A small-molecule ligand and the protein it binds are described below.
Small molecule (SMILES): C[C@H](O)CC(=O)O

Binding-site contacts:
Ligand atom CA contacts residue NAD1 of chain 1.H at 3.9 Å.
Ligand atom CB contacts residue NAD1 of chain 1.H at 3.6 Å.
Ligand atom OA contacts residue TRP187 of chain 1.B at 3.8 Å.
Ligand atom OA contacts residue LYS152 of chain 1.B at 3.1 Å (salt-bridge).
Ligand atom C contacts residue GLN196 of chain 1.B at 3.9 Å.
Ligand atom OG1 contacts residue PRO185 of chain 1.B at 4.5 Å.
Ligand atom OG1 contacts residue TYR155 of chain 1.B at 2.6 Å (h-bond).
Ligand atom CG2 contacts residue GLY186 of chain 1.B at 4.3 Å.
Ligand atom C contacts residue TRP187 of chain 1.B at 3.8 Å (hydrophobic).
Ligand atom C contacts residue LYS152 of chain 1.B at 3.2 Å.
Ligand atom CG2 contacts residue HIS144 of chain 1.B at 4.2 Å.
Ligand atom OB contacts residue GLN94 of chain 1.B at 3.2 Å (h-bond).
Ligand atom CB contacts residue HIS144 of chain 1.B at 3.6 Å.
Ligand atom C contacts residue LEU192 of chain 1.B at 4.3 Å (hydrophobic).
Ligand atom CG2 contacts residue SER142 of chain 1.B at 3.8 Å.
Ligand atom OB contacts residue HIS144 of chain 1.B at 3.0 Å (h-bond).
Ligand atom OB contacts residue TRP187 of chain 1.B at 4.2 Å.
Ligand atom CG2 contacts residue TRP187 of chain 1.B at 3.9 Å (hydrophobic).
Ligand atom CA contacts residue LEU192 of chain 1.B at 4.0 Å (hydrophobic).
Ligand atom CA contacts residue TRP187 of chain 1.B at 4.0 Å (hydrophobic).
Ligand atom CB contacts residue TYR155 of chain 1.B at 3.5 Å (hydrophobic).
Ligand atom OB contacts residue LYS152 of chain 1.B at 2.7 Å (salt-bridge).
Ligand atom CG2 contacts residue PRO185 of chain 1.B at 4.2 Å (hydrophobic).
Ligand atom C contacts residue HIS144 of chain 1.B at 4.1 Å.
Ligand atom CG2 contacts residue NAD1 of chain 1.H at 3.4 Å.
Ligand atom OG1 contacts residue SER142 of chain 1.B at 2.5 Å (h-bond).
Ligand atom OG1 contacts residue NAD1 of chain 1.H at 2.8 Å.
Ligand atom CG2 contacts residue TRP257 of chain 1.B at 3.7 Å (hydrophobic).
Ligand atom OA contacts residue LEU192 of chain 1.B at 3.7 Å.
Ligand atom CA contacts residue TYR155 of chain 1.B at 3.4 Å (hydrophobic).
Ligand atom OA contacts residue GLN94 of chain 1.B at 2.9 Å (h-bond).
Ligand atom OG1 contacts residue HIS144 of chain 1.B at 4.2 Å.
Ligand atom C contacts residue TYR155 of chain 1.B at 3.9 Å (hydrophobic).
Ligand atom CA contacts residue GLN94 of chain 1.B at 4.2 Å.
Ligand atom CB contacts residue SER142 of chain 1.B at 3.3 Å.
Ligand atom OB contacts residue TYR155 of chain 1.B at 3.6 Å.
Ligand atom OA contacts residue GLN196 of chain 1.B at 2.7 Å (h-bond).
Ligand atom C contacts residue GLN94 of chain 1.B at 3.1 Å.

Sequence of chain 1.B:
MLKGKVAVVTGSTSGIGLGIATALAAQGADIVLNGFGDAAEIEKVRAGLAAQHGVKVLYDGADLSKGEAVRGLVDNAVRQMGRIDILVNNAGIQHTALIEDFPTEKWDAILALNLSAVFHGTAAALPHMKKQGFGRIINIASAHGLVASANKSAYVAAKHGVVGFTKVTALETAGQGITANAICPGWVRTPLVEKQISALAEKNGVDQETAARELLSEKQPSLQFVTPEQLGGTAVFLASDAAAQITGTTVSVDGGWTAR